Sequence of chain 1.J:
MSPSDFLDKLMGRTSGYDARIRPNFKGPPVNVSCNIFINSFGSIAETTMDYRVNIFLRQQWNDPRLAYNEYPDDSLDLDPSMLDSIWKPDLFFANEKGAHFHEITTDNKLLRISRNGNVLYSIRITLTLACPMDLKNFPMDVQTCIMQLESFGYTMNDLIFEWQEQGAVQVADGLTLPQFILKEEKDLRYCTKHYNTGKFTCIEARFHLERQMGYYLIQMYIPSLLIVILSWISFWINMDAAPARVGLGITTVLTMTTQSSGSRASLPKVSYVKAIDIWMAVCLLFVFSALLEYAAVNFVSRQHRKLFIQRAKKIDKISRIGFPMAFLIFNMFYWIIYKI

This small molecule binds to this protein.
Small molecule (SMILES): CC(=O)N[C@H]1[C@H](O[C@H]2[C@H](O)[C@@H](NC(C)=O)CO[C@@H]2CO)O[C@H](CO)[C@@H](O[C@@H]2O[C@H](CO[C@H]3O[C@H](CO)[C@@H](O)[C@H](O)[C@@H]3O)[C@@H](O)[C@H](O[C@H]3O[C@H](CO)[C@@H](O)[C@H](O)[C@@H]3O)[C@@H]2O)[C@@H]1O

Binding-site contacts:
Ligand atom N2 contacts residue GLU197 of chain 1.J at 4.0 Å.
Ligand atom O7 contacts residue ASN66 of chain 1.J at 4.3 Å.
Ligand atom C3 contacts residue ASN66 of chain 1.J at 3.8 Å.
Ligand atom N2 contacts residue ASN66 of chain 1.J at 2.9 Å (h-bond).
Ligand atom C2 contacts residue ASN66 of chain 1.J at 2.4 Å.
Ligand atom O7 contacts residue SER68 of chain 1.J at 3.0 Å.
Ligand atom N2 contacts residue SER68 of chain 1.J at 4.3 Å.
Ligand atom C5 contacts residue ASN66 of chain 1.J at 3.7 Å.
Ligand atom C1 contacts residue ASN66 of chain 1.J at 1.4 Å.
Ligand atom C4 contacts residue ASN66 of chain 1.J at 4.2 Å.
Ligand atom C2 contacts residue GLU197 of chain 1.J at 4.4 Å.
Ligand atom C7 contacts residue ASN66 of chain 1.J at 3.6 Å.
Ligand atom C7 contacts residue SER68 of chain 1.J at 4.0 Å.
Ligand atom C8 contacts residue ASN66 of chain 1.J at 3.5 Å.
Ligand atom O5 contacts residue ASN66 of chain 1.J at 2.4 Å (h-bond).
Ligand atom O7 contacts residue GLN95 of chain 1.J at 3.7 Å.